Binding-site contacts:
Ligand atom N1 contacts residue ASP156 of chain 2.A at 2.9 Å (salt-bridge).
Ligand atom N3 contacts residue TYR106 of chain 2.A at 3.6 Å.
Ligand atom C5 contacts residue LEU231 of chain 2.A at 3.7 Å (hydrophobic).
Ligand atom C2 contacts residue TYR106 of chain 2.A at 3.6 Å (hydrophobic).
Ligand atom C8 contacts residue ASP102 of chain 2.A at 3.6 Å.
Ligand atom C8 contacts residue MET260 of chain 2.A at 3.6 Å (hydrophobic).
Ligand atom C7 contacts residue ASP156 of chain 2.A at 3.7 Å.
Ligand atom C7 contacts residue CYS158 of chain 2.A at 3.8 Å (hydrophobic).
Ligand atom C1 contacts residue TYR106 of chain 2.A at 3.8 Å (hydrophobic).
Ligand atom C6 contacts residue MET260 of chain 2.A at 3.4 Å (hydrophobic).
Ligand atom C9 contacts residue TYR106 of chain 2.A at 3.8 Å (hydrophobic).
Ligand atom C7 contacts residue GLN203 of chain 2.A at 3.9 Å.
Ligand atom C5 contacts residue GLY230 of chain 2.A at 3.9 Å.
Ligand atom C2 contacts residue MET260 of chain 2.A at 3.7 Å (hydrophobic).
Ligand atom C5 contacts residue CYS158 of chain 2.A at 3.9 Å (hydrophobic).
Ligand atom N2 contacts residue ASP156 of chain 2.A at 3.0 Å (salt-bridge).
Ligand atom O1 contacts residue ASP156 of chain 2.A at 3.7 Å.
Ligand atom N2 contacts residue SER103 of chain 2.A at 3.8 Å.
Ligand atom N2 contacts residue ILE201 of chain 2.A at 3.8 Å.
Ligand atom C8 contacts residue TYR106 of chain 2.A at 3.6 Å (hydrophobic).
Ligand atom O1 contacts residue GLY230 of chain 2.A at 2.8 Å (h-bond).
Ligand atom C3 contacts residue ASP102 of chain 2.A at 4.0 Å.
Ligand atom N3 contacts residue ASP102 of chain 2.A at 3.0 Å (salt-bridge).
Ligand atom N2 contacts residue TYR106 of chain 2.A at 3.9 Å.
Ligand atom C1 contacts residue GLY261 of chain 2.A at 3.6 Å.
Ligand atom C3 contacts residue MET260 of chain 2.A at 3.8 Å (hydrophobic).
Ligand atom N3 contacts residue MET260 of chain 2.A at 3.4 Å.
Ligand atom N1 contacts residue MET260 of chain 2.A at 3.8 Å.
Ligand atom N2 contacts residue ASP102 of chain 2.A at 2.8 Å (salt-bridge).
Ligand atom C3 contacts residue TYR106 of chain 2.A at 3.7 Å (hydrophobic).
Ligand atom C8 contacts residue ASP156 of chain 2.A at 3.7 Å.
Ligand atom O1 contacts residue GLN203 of chain 2.A at 3.0 Å (h-bond).
Ligand atom C6 contacts residue LEU231 of chain 2.A at 3.4 Å (hydrophobic).
Ligand atom N2 contacts residue MET260 of chain 2.A at 3.8 Å.
Ligand atom C7 contacts residue GLY230 of chain 2.A at 3.9 Å.
Ligand atom O1 contacts residue CYS158 of chain 2.A at 3.2 Å (h-bond).
Ligand atom C1 contacts residue MET260 of chain 2.A at 3.6 Å (hydrophobic).
Ligand atom O1 contacts residue GLY229 of chain 2.A at 3.5 Å.
Ligand atom C9 contacts residue ASP102 of chain 2.A at 3.1 Å.
Ligand atom C4 contacts residue MET260 of chain 2.A at 4.0 Å (hydrophobic).

Sequence of chain 2.A:
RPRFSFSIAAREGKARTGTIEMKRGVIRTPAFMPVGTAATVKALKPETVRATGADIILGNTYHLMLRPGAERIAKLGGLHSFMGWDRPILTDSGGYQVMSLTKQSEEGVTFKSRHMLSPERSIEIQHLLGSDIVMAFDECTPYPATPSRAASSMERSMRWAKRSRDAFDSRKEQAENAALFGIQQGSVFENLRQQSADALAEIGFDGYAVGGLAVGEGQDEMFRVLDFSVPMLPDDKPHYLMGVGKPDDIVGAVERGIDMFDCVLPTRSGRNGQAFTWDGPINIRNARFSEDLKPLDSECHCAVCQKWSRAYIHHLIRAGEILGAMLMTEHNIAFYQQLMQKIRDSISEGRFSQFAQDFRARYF

This small molecule binds to this protein.
Small molecule (SMILES): Cc1cccc2c(=O)nc(N)[nH]c12